A small-molecule ligand and the protein it binds are described below.
Small molecule (SMILES): CCCCNC(=O)c1cc(S(N)(=O)=O)c(Cl)cc1NC1CCCCC1

Binding-site contacts:
Ligand atom O5 contacts residue TRP208 of chain 1.B at 3.5 Å.
Ligand atom C28 contacts residue HIS91 of chain 1.B at 3.5 Å.
Ligand atom N24 contacts residue THR199 of chain 1.B at 2.8 Å (h-bond).
Ligand atom CL1 contacts residue LEU197 of chain 1.B at 3.9 Å.
Ligand atom O6 contacts residue VAL141 of chain 1.B at 3.9 Å.
Ligand atom N1 contacts residue THR198 of chain 1.B at 3.0 Å (h-bond).
Ligand atom C12 contacts residue HIS91 of chain 1.B at 3.4 Å.
Ligand atom C25 contacts residue THR199 of chain 1.B at 3.4 Å.
Ligand atom N1 contacts residue ZN1 of chain 1.G at 2.1 Å.
Ligand atom N1 contacts residue HIS91 of chain 1.B at 3.2 Å (h-bond).
Ligand atom O23 contacts residue GLN89 of chain 1.B at 3.1 Å (h-bond).
Ligand atom S4 contacts residue ZN1 of chain 1.G at 3.0 Å.
Ligand atom S4 contacts residue HIS117 of chain 1.B at 3.8 Å.
Ligand atom C7 contacts residue HIS91 of chain 1.B at 3.6 Å.
Ligand atom O5 contacts residue LEU197 of chain 1.B at 3.4 Å.
Ligand atom C26 contacts residue ASN64 of chain 1.B at 3.9 Å.
Ligand atom C9 contacts residue LEU197 of chain 1.B at 3.6 Å (hydrophobic).
Ligand atom C26 contacts residue HIS66 of chain 1.B at 3.9 Å.
Ligand atom O6 contacts residue ZN1 of chain 1.G at 3.1 Å.
Ligand atom O6 contacts residue TRP208 of chain 1.B at 3.6 Å.
Ligand atom C10 contacts residue LEU197 of chain 1.B at 3.8 Å (hydrophobic).
Ligand atom C12 contacts residue THR199 of chain 1.B at 3.8 Å.
Ligand atom C22 contacts residue THR199 of chain 1.B at 3.7 Å.
Ligand atom C11 contacts residue THR199 of chain 1.B at 3.9 Å.
Ligand atom CL1 contacts residue VAL141 of chain 1.B at 3.4 Å.
Ligand atom C18 contacts residue ALA129 of chain 1.B at 3.9 Å (hydrophobic).
Ligand atom O5 contacts residue THR198 of chain 1.B at 3.0 Å (h-bond).
Ligand atom O6 contacts residue HIS117 of chain 1.B at 3.1 Å (h-bond).
Ligand atom C8 contacts residue LEU197 of chain 1.B at 3.6 Å (hydrophobic).
Ligand atom C11 contacts residue HIS91 of chain 1.B at 4.0 Å.
Ligand atom CL1 contacts residue VAL206 of chain 1.B at 3.9 Å.
Ligand atom C27 contacts residue SER67 of chain 1.B at 3.8 Å.
Ligand atom S4 contacts residue HIS91 of chain 1.B at 3.8 Å.
Ligand atom C20 contacts residue SER133 of chain 1.B at 3.9 Å.
Ligand atom C19 contacts residue ALA129 of chain 1.B at 3.7 Å (hydrophobic).
Ligand atom O6 contacts residue HIS91 of chain 1.B at 3.6 Å (h-bond).
Ligand atom N1 contacts residue HIS117 of chain 1.B at 3.5 Å (h-bond).
Ligand atom S4 contacts residue THR198 of chain 1.B at 3.9 Å.
Ligand atom C28 contacts residue ASN64 of chain 1.B at 3.8 Å.
Ligand atom N1 contacts residue HIS93 of chain 1.B at 3.5 Å (h-bond).

Sequence of chain 1.B:
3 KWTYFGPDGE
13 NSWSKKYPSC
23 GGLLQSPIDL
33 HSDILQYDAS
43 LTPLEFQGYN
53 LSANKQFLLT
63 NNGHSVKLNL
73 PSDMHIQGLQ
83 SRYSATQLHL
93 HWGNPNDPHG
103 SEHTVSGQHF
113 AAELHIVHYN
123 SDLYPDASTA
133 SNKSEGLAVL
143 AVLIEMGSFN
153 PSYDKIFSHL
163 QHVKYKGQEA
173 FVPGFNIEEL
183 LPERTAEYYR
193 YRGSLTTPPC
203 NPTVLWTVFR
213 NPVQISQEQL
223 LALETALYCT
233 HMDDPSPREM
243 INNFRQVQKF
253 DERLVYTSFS